Sequence of chain 1.C:
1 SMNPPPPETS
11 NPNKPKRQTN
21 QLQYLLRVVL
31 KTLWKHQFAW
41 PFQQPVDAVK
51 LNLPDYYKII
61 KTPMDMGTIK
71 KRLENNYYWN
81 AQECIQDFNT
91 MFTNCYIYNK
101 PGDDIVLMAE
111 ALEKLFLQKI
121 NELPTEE

Sequence of chain 1.B:
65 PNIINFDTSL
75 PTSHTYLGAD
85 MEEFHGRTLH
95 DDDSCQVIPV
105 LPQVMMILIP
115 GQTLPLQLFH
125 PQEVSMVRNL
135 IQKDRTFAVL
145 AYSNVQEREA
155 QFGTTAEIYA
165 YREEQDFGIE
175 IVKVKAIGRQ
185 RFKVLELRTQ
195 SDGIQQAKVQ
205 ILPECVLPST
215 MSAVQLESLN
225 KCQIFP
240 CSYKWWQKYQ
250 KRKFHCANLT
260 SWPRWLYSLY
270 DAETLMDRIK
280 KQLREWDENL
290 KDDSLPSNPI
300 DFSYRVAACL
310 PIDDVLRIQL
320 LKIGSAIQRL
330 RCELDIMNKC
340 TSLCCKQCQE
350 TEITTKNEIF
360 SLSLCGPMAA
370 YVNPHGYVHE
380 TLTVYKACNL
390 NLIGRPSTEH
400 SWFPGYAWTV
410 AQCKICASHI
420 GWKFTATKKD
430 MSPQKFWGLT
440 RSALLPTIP

The protein below binds the small molecule below.
Small molecule (SMILES): COC(=O)C[C@@H]1N=C(c2ccc(Cl)cc2)c2c(sc(C(=O)NCCCCCCCCNC(=O)COc3cccc4c3C(=O)N([C@H]3CCC(=O)NC3=O)C4=O)c2C)-n2c(C)nnc21

Binding-site contacts:
Ligand atom O3 contacts residue HIS399 of chain 1.B at 3.0 Å (h-bond).
Ligand atom O8 contacts residue PRO41 of chain 1.C at 2.8 Å (h-bond).
Ligand atom C24 contacts residue GLN43 of chain 1.C at 3.4 Å.
Ligand atom C36 contacts residue PHE423 of chain 1.B at 3.7 Å (hydrophobic).
Ligand atom O8 contacts residue GLN44 of chain 1.C at 3.0 Å (h-bond).
Ligand atom O5 contacts residue ASN372 of chain 1.B at 3.5 Å (h-bond).
Ligand atom N1 contacts residue ASN99 of chain 1.C at 3.0 Å (h-bond).
Ligand atom C4 contacts residue LEU53 of chain 1.C at 3.4 Å (hydrophobic).
Ligand atom C5 contacts residue ASN99 of chain 1.C at 3.6 Å.
Ligand atom C19 contacts residue GLN44 of chain 1.C at 3.3 Å.
Ligand atom C22 contacts residue GLN44 of chain 1.C at 3.0 Å.
Ligand atom O6 contacts residue GLU398 of chain 1.B at 3.4 Å (salt-bridge).
Ligand atom O6 contacts residue TRP407 of chain 1.B at 3.3 Å.
Ligand atom O4 contacts residue PHE423 of chain 1.B at 3.4 Å.
Ligand atom CL contacts residue HIS374 of chain 1.B at 3.3 Å.
Ligand atom C38 contacts residue HIS399 of chain 1.B at 3.2 Å.
Ligand atom C37 contacts residue TRP401 of chain 1.B at 2.9 Å (hydrophobic).
Ligand atom C37 contacts residue SER400 of chain 1.B at 3.7 Å.
Ligand atom C35 contacts residue TRP407 of chain 1.B at 3.6 Å (hydrophobic).
Ligand atom N6 contacts residue TRP401 of chain 1.B at 3.2 Å (h-bond).
Ligand atom O4 contacts residue SER400 of chain 1.B at 3.0 Å.
Ligand atom O3 contacts residue PRO373 of chain 1.B at 3.1 Å.
Ligand atom N4 contacts residue TRP40 of chain 1.C at 3.7 Å.
Ligand atom C9 contacts residue ILE105 of chain 1.C at 3.6 Å (hydrophobic).
Ligand atom O1 contacts residue ASN99 of chain 1.C at 3.0 Å (h-bond).
Ligand atom C36 contacts residue TRP401 of chain 1.B at 3.4 Å (hydrophobic).
Ligand atom O5 contacts residue TRP421 of chain 1.B at 3.4 Å.
Ligand atom O4 contacts residue TRP401 of chain 1.B at 2.0 Å (h-bond).
Ligand atom N contacts residue ASN99 of chain 1.C at 3.4 Å (h-bond).
Ligand atom N6 contacts residue SER400 of chain 1.B at 3.7 Å.
Ligand atom C24 contacts residue TRP40 of chain 1.C at 3.5 Å (hydrophobic).
Ligand atom N6 contacts residue HIS399 of chain 1.B at 2.7 Å (h-bond).
Ligand atom C17 contacts residue PRO41 of chain 1.C at 3.7 Å (hydrophobic).
Ligand atom C21 contacts residue TRP40 of chain 1.C at 3.6 Å (hydrophobic).
Ligand atom C31 contacts residue ASN372 of chain 1.B at 3.6 Å.
Ligand atom S contacts residue PRO41 of chain 1.C at 3.4 Å (h-bond).
Ligand atom C38 contacts residue TRP401 of chain 1.B at 3.6 Å (hydrophobic).
Ligand atom C4 contacts residue ASN99 of chain 1.C at 3.6 Å.
Ligand atom C40 contacts residue PRO373 of chain 1.B at 3.6 Å (hydrophobic).
Ligand atom O3 contacts residue ASN372 of chain 1.B at 3.6 Å.